This small molecule binds to this protein.
Small molecule (SMILES): CC(=O)N[C@@H]1[C@@H](O)[C@H](O)[C@@H](CO)O[C@H]1O

Sequence of chain 2.B:
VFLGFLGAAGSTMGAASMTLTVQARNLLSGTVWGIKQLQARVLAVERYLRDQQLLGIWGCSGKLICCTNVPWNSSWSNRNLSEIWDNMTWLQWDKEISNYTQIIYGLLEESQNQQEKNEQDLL

Binding-site contacts:
Ligand atom O7 contacts residue ASN100 of chain 2.B at 4.5 Å.
Ligand atom O6 contacts residue SER102 of chain 2.B at 3.1 Å (h-bond).
Ligand atom C6 contacts residue SER102 of chain 2.B at 3.7 Å.
Ligand atom C7 contacts residue ASN100 of chain 2.B at 3.9 Å.
Ligand atom C1 contacts residue ASN100 of chain 2.B at 1.4 Å.
Ligand atom C5 contacts residue ASN100 of chain 2.B at 3.7 Å.
Ligand atom C4 contacts residue ASN100 of chain 2.B at 4.2 Å.
Ligand atom C5 contacts residue SER102 of chain 2.B at 3.7 Å.
Ligand atom C3 contacts residue ASN100 of chain 2.B at 3.8 Å.
Ligand atom N2 contacts residue ASN100 of chain 2.B at 2.9 Å (h-bond).
Ligand atom O5 contacts residue SER102 of chain 2.B at 2.8 Å (h-bond).
Ligand atom O5 contacts residue ASN100 of chain 2.B at 2.4 Å (h-bond).
Ligand atom C2 contacts residue ASN100 of chain 2.B at 2.5 Å.
Ligand atom C1 contacts residue SER102 of chain 2.B at 3.5 Å.